Binding-site contacts:
Ligand atom C2 contacts residue THR286 of chain 34.A at 4.2 Å.
Ligand atom C1 contacts residue ARG232 of chain 49.A at 3.6 Å.
Ligand atom C3 contacts residue THR286 of chain 34.A at 3.5 Å.
Ligand atom O1B contacts residue ARG232 of chain 49.A at 2.5 Å (salt-bridge).
Ligand atom O4 contacts residue VAL257 of chain 49.A at 3.1 Å.
Ligand atom O1A contacts residue ASN231 of chain 49.A at 2.7 Å (h-bond).
Ligand atom C2 contacts residue ASN231 of chain 49.A at 4.0 Å.
Ligand atom O1A contacts residue THR286 of chain 34.A at 4.2 Å.
Ligand atom O2 contacts residue THR286 of chain 34.A at 4.0 Å.
Ligand atom O10 contacts residue SER256 of chain 49.A at 3.5 Å (h-bond).
Ligand atom C4 contacts residue VAL257 of chain 49.A at 4.4 Å (hydrophobic).
Ligand atom O10 contacts residue ASN55 of chain 34.A at 3.4 Å (h-bond).
Ligand atom C11 contacts residue SER256 of chain 49.A at 4.3 Å.
Ligand atom C1 contacts residue ASN231 of chain 49.A at 3.6 Å.
Ligand atom O1A contacts residue ASN284 of chain 34.A at 4.5 Å.
Ligand atom O4 contacts residue TRP287 of chain 34.A at 4.1 Å.
Ligand atom C10 contacts residue ASN55 of chain 34.A at 3.8 Å.
Ligand atom O1B contacts residue ASN284 of chain 34.A at 3.7 Å.
Ligand atom O2 contacts residue ARG232 of chain 49.A at 4.5 Å.
Ligand atom O2 contacts residue ASN231 of chain 49.A at 4.2 Å.
Ligand atom C3 contacts residue TRP287 of chain 34.A at 4.1 Å (hydrophobic).
Ligand atom O2 contacts residue ASN284 of chain 34.A at 3.0 Å (h-bond).
Ligand atom O1B contacts residue ASN231 of chain 49.A at 4.3 Å.
Ligand atom C2 contacts residue ASN284 of chain 34.A at 3.9 Å.
Ligand atom C11 contacts residue ALA253 of chain 49.A at 3.6 Å (hydrophobic).
Ligand atom C11 contacts residue ASN55 of chain 34.A at 3.2 Å.
Ligand atom O2 contacts residue TRP287 of chain 34.A at 4.5 Å.
Ligand atom O1A contacts residue ARG232 of chain 49.A at 3.5 Å.
Ligand atom O10 contacts residue SER52 of chain 34.A at 4.4 Å.
Ligand atom O4 contacts residue ASN231 of chain 49.A at 4.2 Å.
Ligand atom C1 contacts residue ASN284 of chain 34.A at 3.8 Å.
Ligand atom C3 contacts residue ASN231 of chain 49.A at 3.9 Å.
Ligand atom C10 contacts residue SER256 of chain 49.A at 4.2 Å.
Ligand atom C11 contacts residue GLY254 of chain 49.A at 3.6 Å.
Ligand atom C5 contacts residue ASN231 of chain 49.A at 4.5 Å.
Ligand atom C4 contacts residue ASN231 of chain 49.A at 3.5 Å.

A protein and the small-molecule ligand that binds it are described below.
Small molecule (SMILES): CC(=O)N[C@H]1[C@H]([C@H](O)[C@H](O)CO)O[C@@](O)(C(=O)O)C[C@@H]1O

Sequence of chain 34.A:
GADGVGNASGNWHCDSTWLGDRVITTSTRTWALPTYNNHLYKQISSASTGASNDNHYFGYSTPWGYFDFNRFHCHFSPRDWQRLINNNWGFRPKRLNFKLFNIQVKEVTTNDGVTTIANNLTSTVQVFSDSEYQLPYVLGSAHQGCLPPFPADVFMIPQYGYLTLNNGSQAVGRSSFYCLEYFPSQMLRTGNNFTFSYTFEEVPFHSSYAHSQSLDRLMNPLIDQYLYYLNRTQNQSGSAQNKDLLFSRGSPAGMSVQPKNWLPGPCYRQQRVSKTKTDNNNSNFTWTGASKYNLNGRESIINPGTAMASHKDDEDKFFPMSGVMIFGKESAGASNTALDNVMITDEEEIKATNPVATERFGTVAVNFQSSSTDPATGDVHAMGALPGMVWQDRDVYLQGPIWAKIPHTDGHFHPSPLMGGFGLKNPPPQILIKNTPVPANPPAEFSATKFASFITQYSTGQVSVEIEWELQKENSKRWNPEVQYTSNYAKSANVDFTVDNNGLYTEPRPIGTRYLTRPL

Sequence of chain 49.A:
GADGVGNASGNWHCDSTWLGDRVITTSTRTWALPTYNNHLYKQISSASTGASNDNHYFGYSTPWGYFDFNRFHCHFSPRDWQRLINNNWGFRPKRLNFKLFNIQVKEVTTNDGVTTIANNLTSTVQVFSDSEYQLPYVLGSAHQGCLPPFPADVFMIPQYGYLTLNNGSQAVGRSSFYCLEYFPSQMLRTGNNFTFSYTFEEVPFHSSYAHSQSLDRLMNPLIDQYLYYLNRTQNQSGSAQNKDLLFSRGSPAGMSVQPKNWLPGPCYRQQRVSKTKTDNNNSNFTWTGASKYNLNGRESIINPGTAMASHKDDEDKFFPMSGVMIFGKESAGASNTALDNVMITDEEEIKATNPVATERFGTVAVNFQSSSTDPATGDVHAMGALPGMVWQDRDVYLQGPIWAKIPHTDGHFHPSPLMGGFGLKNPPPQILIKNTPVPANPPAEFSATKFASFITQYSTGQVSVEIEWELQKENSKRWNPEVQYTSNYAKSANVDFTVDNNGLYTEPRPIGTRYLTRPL